Binding-site contacts:
Ligand atom O3 contacts residue THR134 of chain 1.B at 3.9 Å.
Ligand atom C3 contacts residue LEU101 of chain 1.B at 4.0 Å (hydrophobic).
Ligand atom O1 contacts residue LEU136 of chain 1.B at 3.7 Å.
Ligand atom C4 contacts residue ASP102 of chain 1.B at 3.8 Å.
Ligand atom O3 contacts residue LEU101 of chain 1.B at 3.9 Å.
Ligand atom O3 contacts residue ASP102 of chain 1.B at 4.4 Å.
Ligand atom C9 contacts residue CYS106 of chain 1.B at 3.7 Å (hydrophobic).
Ligand atom C3 contacts residue PRO108 of chain 1.B at 4.0 Å (hydrophobic).
Ligand atom O9 contacts residue CYS106 of chain 1.B at 2.9 Å (h-bond).
Ligand atom C3 contacts residue ASP102 of chain 1.B at 4.3 Å.
Ligand atom C7 contacts residue THR67 of chain 1.A at 3.9 Å.
Ligand atom O4 contacts residue PRO205 of chain 1.A at 3.8 Å.
Ligand atom C4 contacts residue PRO205 of chain 1.A at 4.1 Å (hydrophobic).
Ligand atom O1 contacts residue PRO108 of chain 1.B at 3.1 Å.
Ligand atom O9 contacts residue PRO107 of chain 1.B at 4.2 Å.
Ligand atom C6 contacts residue ALA66 of chain 1.A at 4.2 Å (hydrophobic).
Ligand atom C1 contacts residue LEU136 of chain 1.B at 4.2 Å (hydrophobic).
Ligand atom O7 contacts residue PRO107 of chain 1.B at 3.6 Å.
Ligand atom O9 contacts residue PRO108 of chain 1.B at 3.6 Å.
Ligand atom O7 contacts residue THR67 of chain 1.A at 3.9 Å.
Ligand atom O9 contacts residue LEU101 of chain 1.B at 3.2 Å (h-bond).
Ligand atom C8 contacts residue ASP102 of chain 1.B at 4.0 Å.
Ligand atom C3 contacts residue LEU136 of chain 1.B at 4.4 Å (hydrophobic).
Ligand atom C7 contacts residue ALA66 of chain 1.A at 3.4 Å (hydrophobic).
Ligand atom C9 contacts residue LEU104 of chain 1.B at 3.4 Å (hydrophobic).
Ligand atom O7 contacts residue ALA66 of chain 1.A at 2.7 Å (h-bond).
Ligand atom C8 contacts residue LEU101 of chain 1.B at 3.7 Å (hydrophobic).
Ligand atom O7 contacts residue CYS106 of chain 1.B at 4.4 Å.
Ligand atom C1 contacts residue PRO108 of chain 1.B at 4.3 Å (hydrophobic).
Ligand atom O9 contacts residue LEU104 of chain 1.B at 3.5 Å.
Ligand atom C9 contacts residue LEU101 of chain 1.B at 3.3 Å (hydrophobic).
Ligand atom O4 contacts residue ASP102 of chain 1.B at 2.6 Å (salt-bridge).
Ligand atom O1 contacts residue PRO107 of chain 1.B at 4.4 Å.
Ligand atom O3 contacts residue PRO108 of chain 1.B at 4.4 Å.
Ligand atom O3 contacts residue LEU136 of chain 1.B at 3.7 Å.
Ligand atom C9 contacts residue ASP102 of chain 1.B at 4.1 Å.

Sequence of chain 1.A:
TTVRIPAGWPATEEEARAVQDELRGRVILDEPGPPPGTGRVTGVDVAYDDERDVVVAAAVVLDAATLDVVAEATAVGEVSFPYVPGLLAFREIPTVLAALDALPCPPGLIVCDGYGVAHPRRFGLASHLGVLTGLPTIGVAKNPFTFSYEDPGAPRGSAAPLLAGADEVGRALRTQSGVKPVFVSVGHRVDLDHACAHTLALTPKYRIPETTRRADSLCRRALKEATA

A protein and the small-molecule ligand that binds it are described below.
Small molecule (SMILES): OCCC(CCO)C(CO)(CO)CO

Sequence of chain 1.B:
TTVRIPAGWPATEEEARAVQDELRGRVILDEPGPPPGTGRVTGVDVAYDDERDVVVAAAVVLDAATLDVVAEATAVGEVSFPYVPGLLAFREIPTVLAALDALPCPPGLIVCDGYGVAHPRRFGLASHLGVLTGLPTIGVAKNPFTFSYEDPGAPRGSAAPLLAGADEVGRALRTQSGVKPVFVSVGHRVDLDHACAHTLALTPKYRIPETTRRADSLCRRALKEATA